Binding-site contacts:
Ligand atom O5 contacts residue ARG443 of chain 1.D at 3.2 Å (salt-bridge).
Ligand atom C2 contacts residue ASN300 of chain 1.D at 2.5 Å.
Ligand atom C6 contacts residue ARG443 of chain 1.D at 4.0 Å.
Ligand atom C7 contacts residue ASN336 of chain 1.D at 4.4 Å.
Ligand atom C4 contacts residue ASN300 of chain 1.D at 4.3 Å.
Ligand atom O5 contacts residue VAL445 of chain 1.D at 4.4 Å.
Ligand atom O7 contacts residue ASN300 of chain 1.D at 3.6 Å (h-bond).
Ligand atom C3 contacts residue ASN300 of chain 1.D at 3.8 Å.
Ligand atom C8 contacts residue SER338 of chain 1.D at 3.6 Å.
Ligand atom O6 contacts residue ARG443 of chain 1.D at 2.8 Å (salt-bridge).
Ligand atom C8 contacts residue THR412 of chain 1.D at 4.2 Å.
Ligand atom O5 contacts residue ASN300 of chain 1.D at 2.4 Å (h-bond).
Ligand atom C7 contacts residue SER338 of chain 1.D at 4.4 Å.
Ligand atom C5 contacts residue ARG443 of chain 1.D at 4.3 Å.
Ligand atom O7 contacts residue ASN336 of chain 1.D at 4.4 Å.
Ligand atom C7 contacts residue ASN300 of chain 1.D at 3.4 Å.
Ligand atom C1 contacts residue ARG443 of chain 1.D at 4.2 Å.
Ligand atom C8 contacts residue ASN336 of chain 1.D at 3.5 Å.
Ligand atom C1 contacts residue ASN300 of chain 1.D at 1.5 Å.
Ligand atom C5 contacts residue ASN300 of chain 1.D at 3.7 Å.
Ligand atom C8 contacts residue ILE337 of chain 1.D at 3.9 Å (hydrophobic).
Ligand atom C3 contacts residue GLU298 of chain 1.D at 4.0 Å.
Ligand atom N2 contacts residue ASN300 of chain 1.D at 2.9 Å (h-bond).
Ligand atom C8 contacts residue ASN300 of chain 1.D at 4.4 Å.

Sequence of chain 1.D:
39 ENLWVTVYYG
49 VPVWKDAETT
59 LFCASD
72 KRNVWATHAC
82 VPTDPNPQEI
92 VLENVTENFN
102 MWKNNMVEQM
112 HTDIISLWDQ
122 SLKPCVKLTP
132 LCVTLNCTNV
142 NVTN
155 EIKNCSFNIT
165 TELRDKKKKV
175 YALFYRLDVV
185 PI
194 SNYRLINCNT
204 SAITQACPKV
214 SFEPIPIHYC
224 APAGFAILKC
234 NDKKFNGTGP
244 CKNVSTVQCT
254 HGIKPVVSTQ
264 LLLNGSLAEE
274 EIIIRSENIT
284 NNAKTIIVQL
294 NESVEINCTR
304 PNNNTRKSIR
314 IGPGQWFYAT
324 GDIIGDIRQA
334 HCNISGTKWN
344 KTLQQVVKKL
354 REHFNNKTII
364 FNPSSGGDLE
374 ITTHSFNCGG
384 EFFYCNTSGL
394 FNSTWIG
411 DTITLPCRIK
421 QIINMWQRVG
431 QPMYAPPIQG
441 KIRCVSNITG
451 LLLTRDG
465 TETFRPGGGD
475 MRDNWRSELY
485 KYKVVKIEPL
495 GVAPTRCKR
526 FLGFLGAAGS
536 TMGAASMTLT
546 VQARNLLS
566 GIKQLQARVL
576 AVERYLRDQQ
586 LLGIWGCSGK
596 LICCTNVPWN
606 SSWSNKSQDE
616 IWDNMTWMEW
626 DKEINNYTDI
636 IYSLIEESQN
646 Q

This small molecule binds to this protein.
Small molecule (SMILES): CC(=O)N[C@H]1[C@H](O[C@H]2[C@H](O)[C@@H](NC(C)=O)CO[C@@H]2CO)O[C@H](CO)[C@@H](O)[C@@H]1O